Binding-site contacts:
Ligand atom F1 contacts residue MET122 of chain 1.A at 3.7 Å.
Ligand atom N4 contacts residue SER150 of chain 1.E at 3.0 Å (h-bond).
Ligand atom C17 contacts residue TRP151 of chain 1.E at 3.1 Å (hydrophobic).
Ligand atom N3 contacts residue TYR193 of chain 1.E at 3.6 Å.
Ligand atom C5 contacts residue TRP61 of chain 1.A at 3.6 Å (hydrophobic).
Ligand atom C1 contacts residue TYR97 of chain 1.E at 3.8 Å (hydrophobic).
Ligand atom C16 contacts residue MET122 of chain 1.A at 3.8 Å (hydrophobic).
Ligand atom N1 contacts residue TYR200 of chain 1.E at 3.8 Å.
Ligand atom N3 contacts residue TYR97 of chain 1.E at 3.7 Å.
Ligand atom C11 contacts residue TRP151 of chain 1.E at 3.1 Å (hydrophobic).
Ligand atom C2 contacts residue TRP151 of chain 1.E at 3.8 Å (hydrophobic).
Ligand atom N4 contacts residue TYR97 of chain 1.E at 2.7 Å (h-bond).
Ligand atom F3 contacts residue MET122 of chain 1.A at 3.1 Å.
Ligand atom C10 contacts residue TYR172 of chain 1.A at 3.8 Å (hydrophobic).
Ligand atom C4 contacts residue TRP151 of chain 1.E at 3.8 Å (hydrophobic).
Ligand atom F2 contacts residue ARG112 of chain 1.A at 3.2 Å.
Ligand atom C4 contacts residue TYR193 of chain 1.E at 3.8 Å (hydrophobic).
Ligand atom C9 contacts residue TYR172 of chain 1.A at 3.5 Å (hydrophobic).
Ligand atom C8 contacts residue ILE44 of chain 1.A at 3.5 Å (hydrophobic).
Ligand atom C9 contacts residue TRP61 of chain 1.A at 3.8 Å (hydrophobic).
Ligand atom N1 contacts residue TRP151 of chain 1.E at 2.7 Å (h-bond).
Ligand atom C13 contacts residue TYR200 of chain 1.E at 3.3 Å (hydrophobic).
Ligand atom C13 contacts residue MET122 of chain 1.A at 3.4 Å (hydrophobic).
Ligand atom C10 contacts residue TRP61 of chain 1.A at 3.5 Å (hydrophobic).
Ligand atom C3 contacts residue TYR97 of chain 1.E at 3.7 Å (hydrophobic).
Ligand atom F1 contacts residue ARG112 of chain 1.A at 3.4 Å.
Ligand atom C14 contacts residue MET122 of chain 1.A at 3.3 Å (hydrophobic).
Ligand atom C16 contacts residue TRP151 of chain 1.E at 3.5 Å (hydrophobic).
Ligand atom C12 contacts residue TRP151 of chain 1.E at 3.6 Å (hydrophobic).
Ligand atom F2 contacts residue THR152 of chain 1.E at 3.6 Å.
Ligand atom C2 contacts residue TYR97 of chain 1.E at 3.7 Å (hydrophobic).
Ligand atom N4 contacts residue TYR200 of chain 1.E at 3.5 Å.
Ligand atom C6 contacts residue TRP151 of chain 1.E at 3.4 Å (hydrophobic).
Ligand atom N2 contacts residue TYR193 of chain 1.E at 3.7 Å.
Ligand atom N3 contacts residue TRP151 of chain 1.E at 3.8 Å.
Ligand atom C12 contacts residue TYR200 of chain 1.E at 3.2 Å (hydrophobic).
Ligand atom F3 contacts residue LEU120 of chain 1.A at 3.6 Å.
Ligand atom C15 contacts residue MET122 of chain 1.A at 3.6 Å (hydrophobic).
Ligand atom F1 contacts residue LEU120 of chain 1.A at 3.8 Å.
Ligand atom C1 contacts residue TYR193 of chain 1.E at 3.4 Å (hydrophobic).

Sequence of chain 1.A:
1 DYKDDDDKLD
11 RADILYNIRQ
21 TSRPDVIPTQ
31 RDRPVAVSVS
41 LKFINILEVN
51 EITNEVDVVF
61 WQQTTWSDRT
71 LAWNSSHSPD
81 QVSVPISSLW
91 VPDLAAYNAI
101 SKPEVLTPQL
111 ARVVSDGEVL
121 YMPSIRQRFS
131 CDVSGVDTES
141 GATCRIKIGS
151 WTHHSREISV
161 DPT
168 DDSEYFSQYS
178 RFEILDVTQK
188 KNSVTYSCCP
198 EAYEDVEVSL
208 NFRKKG

This small molecule binds to this protein.
Small molecule (SMILES): CC1CCN(c2cc(-c3ccc(C(F)(F)F)cc3)nc(N)n2)CC1

Sequence of chain 1.E:
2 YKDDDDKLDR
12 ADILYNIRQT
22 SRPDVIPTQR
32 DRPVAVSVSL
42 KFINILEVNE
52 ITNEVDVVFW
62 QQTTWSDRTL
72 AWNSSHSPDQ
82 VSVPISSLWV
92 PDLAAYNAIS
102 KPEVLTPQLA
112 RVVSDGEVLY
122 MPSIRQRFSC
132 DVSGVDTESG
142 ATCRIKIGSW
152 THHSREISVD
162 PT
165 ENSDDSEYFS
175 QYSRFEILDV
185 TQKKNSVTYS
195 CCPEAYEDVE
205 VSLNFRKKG